Binding-site contacts:
Ligand atom C2 contacts residue ASN219 of chain 1.C at 2.4 Å.
Ligand atom C4 contacts residue ASN219 of chain 1.C at 4.3 Å.
Ligand atom O7 contacts residue PRO83 of chain 1.C at 3.7 Å.
Ligand atom C8 contacts residue PRO83 of chain 1.C at 3.8 Å (hydrophobic).
Ligand atom C7 contacts residue GLN217 of chain 1.C at 4.4 Å.
Ligand atom C8 contacts residue GLN217 of chain 1.C at 3.0 Å.
Ligand atom C7 contacts residue ASN219 of chain 1.C at 3.2 Å.
Ligand atom C7 contacts residue ARG82 of chain 1.C at 4.5 Å.
Ligand atom C7 contacts residue PRO83 of chain 1.C at 3.9 Å (hydrophobic).
Ligand atom C8 contacts residue ASN219 of chain 1.C at 3.8 Å.
Ligand atom O6 contacts residue PRO79 of chain 1.C at 4.0 Å.
Ligand atom O7 contacts residue ARG82 of chain 1.C at 4.1 Å.
Ligand atom C2 contacts residue ARG82 of chain 1.C at 4.3 Å.
Ligand atom O6 contacts residue PRO81 of chain 1.C at 4.3 Å.
Ligand atom O5 contacts residue ARG82 of chain 1.C at 3.9 Å.
Ligand atom C6 contacts residue PHE80 of chain 1.C at 4.2 Å (hydrophobic).
Ligand atom O5 contacts residue ASN219 of chain 1.C at 2.4 Å (h-bond).
Ligand atom O6 contacts residue PHE80 of chain 1.C at 3.0 Å.
Ligand atom C1 contacts residue ARG82 of chain 1.C at 4.0 Å.
Ligand atom C5 contacts residue ASN219 of chain 1.C at 3.7 Å.
Ligand atom O7 contacts residue ASN219 of chain 1.C at 3.7 Å.
Ligand atom N2 contacts residue ASN219 of chain 1.C at 2.8 Å (h-bond).
Ligand atom C3 contacts residue ASN219 of chain 1.C at 3.7 Å.
Ligand atom C1 contacts residue ASN219 of chain 1.C at 1.4 Å.
Ligand atom O5 contacts residue PHE80 of chain 1.C at 3.9 Å.
Ligand atom C5 contacts residue PHE80 of chain 1.C at 4.4 Å (hydrophobic).

Sequence of chain 1.C:
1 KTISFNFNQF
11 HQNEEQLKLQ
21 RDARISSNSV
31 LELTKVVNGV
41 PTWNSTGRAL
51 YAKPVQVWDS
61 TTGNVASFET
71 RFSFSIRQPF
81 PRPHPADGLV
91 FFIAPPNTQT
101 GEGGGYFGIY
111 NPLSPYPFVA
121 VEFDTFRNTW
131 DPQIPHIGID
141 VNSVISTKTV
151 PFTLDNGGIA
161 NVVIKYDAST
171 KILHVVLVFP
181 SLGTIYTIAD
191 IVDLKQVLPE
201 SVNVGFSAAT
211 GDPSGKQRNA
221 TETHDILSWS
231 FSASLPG

This protein binds this small molecule.
Small molecule (SMILES): CC(=O)N[C@@H]1[C@@H](O)[C@H](O)[C@@H](CO)O[C@H]1O